Binding-site contacts:
Ligand atom C23 contacts residue VAL232 of chain 2.A at 3.9 Å (hydrophobic).
Ligand atom C1 contacts residue VAL373 of chain 2.A at 3.8 Å (hydrophobic).
Ligand atom C26 contacts residue LEU108 of chain 2.A at 4.0 Å (hydrophobic).
Ligand atom C6 contacts residue VAL373 of chain 2.A at 3.6 Å (hydrophobic).
Ligand atom C8 contacts residue GLY120 of chain 2.A at 3.9 Å.
Ligand atom C15 contacts residue PHE369 of chain 2.A at 3.9 Å (hydrophobic).
Ligand atom O1 contacts residue VAL124 of chain 2.A at 3.9 Å.
Ligand atom C6 contacts residue MET231 of chain 2.A at 3.5 Å (hydrophobic).
Ligand atom C5 contacts residue MET231 of chain 2.A at 3.4 Å (hydrophobic).
Ligand atom C3 contacts residue VAL124 of chain 2.A at 3.5 Å (hydrophobic).
Ligand atom C contacts residue ILE377 of chain 2.A at 3.9 Å (hydrophobic).
Ligand atom C13 contacts residue MET231 of chain 2.A at 3.9 Å (hydrophobic).
Ligand atom C13 contacts residue PHE369 of chain 2.A at 3.6 Å (hydrophobic).
Ligand atom N1 contacts residue VAL373 of chain 2.A at 3.4 Å.
Ligand atom O2 contacts residue LEU108 of chain 2.A at 3.8 Å.
Ligand atom N contacts residue PHE369 of chain 2.A at 2.8 Å (h-bond).
Ligand atom N1 contacts residue TYR127 of chain 2.A at 3.1 Å (h-bond).
Ligand atom O1 contacts residue GLY120 of chain 2.A at 3.7 Å.
Ligand atom N contacts residue LEU104 of chain 2.A at 4.0 Å.
Ligand atom C18 contacts residue SER116 of chain 2.A at 3.4 Å.
Ligand atom C14 contacts residue PHE369 of chain 2.A at 3.4 Å (hydrophobic).
Ligand atom C25 contacts residue LEU108 of chain 2.A at 3.7 Å (hydrophobic).
Ligand atom C15 contacts residue VAL373 of chain 2.A at 3.9 Å (hydrophobic).
Ligand atom N1 contacts residue ALA123 of chain 2.A at 3.7 Å.
Ligand atom C9 contacts residue GLY120 of chain 2.A at 4.0 Å.
Ligand atom C25 contacts residue MET231 of chain 2.A at 3.9 Å (hydrophobic).
Ligand atom C5 contacts residue VAL373 of chain 2.A at 3.8 Å (hydrophobic).
Ligand atom C23 contacts residue PHE235 of chain 2.A at 4.0 Å (hydrophobic).
Ligand atom C24 contacts residue MET231 of chain 2.A at 3.6 Å (hydrophobic).
Ligand atom C22 contacts residue PHE235 of chain 2.A at 3.6 Å (hydrophobic).
Ligand atom C12 contacts residue SER116 of chain 2.A at 4.0 Å.
Ligand atom N contacts residue VAL373 of chain 2.A at 3.7 Å.
Ligand atom O2 contacts residue PHE369 of chain 2.A at 3.1 Å.
Ligand atom C19 contacts residue SER116 of chain 2.A at 3.2 Å.
Ligand atom C16 contacts residue VAL373 of chain 2.A at 3.6 Å (hydrophobic).
Ligand atom C11 contacts residue SER116 of chain 2.A at 3.8 Å.
Ligand atom C14 contacts residue VAL373 of chain 2.A at 4.0 Å (hydrophobic).
Ligand atom C18 contacts residue GLY117 of chain 2.A at 3.5 Å.
Ligand atom C12 contacts residue LEU108 of chain 2.A at 3.8 Å (hydrophobic).
Ligand atom O2 contacts residue MET231 of chain 2.A at 3.9 Å.

This protein binds this small molecule.
Small molecule (SMILES): COc1ccc(C2C(C#N)=C(N)OC3=C2C(=O)C[C@@H](c2cccc4ccccc24)C3)cc1

Sequence of chain 2.A:
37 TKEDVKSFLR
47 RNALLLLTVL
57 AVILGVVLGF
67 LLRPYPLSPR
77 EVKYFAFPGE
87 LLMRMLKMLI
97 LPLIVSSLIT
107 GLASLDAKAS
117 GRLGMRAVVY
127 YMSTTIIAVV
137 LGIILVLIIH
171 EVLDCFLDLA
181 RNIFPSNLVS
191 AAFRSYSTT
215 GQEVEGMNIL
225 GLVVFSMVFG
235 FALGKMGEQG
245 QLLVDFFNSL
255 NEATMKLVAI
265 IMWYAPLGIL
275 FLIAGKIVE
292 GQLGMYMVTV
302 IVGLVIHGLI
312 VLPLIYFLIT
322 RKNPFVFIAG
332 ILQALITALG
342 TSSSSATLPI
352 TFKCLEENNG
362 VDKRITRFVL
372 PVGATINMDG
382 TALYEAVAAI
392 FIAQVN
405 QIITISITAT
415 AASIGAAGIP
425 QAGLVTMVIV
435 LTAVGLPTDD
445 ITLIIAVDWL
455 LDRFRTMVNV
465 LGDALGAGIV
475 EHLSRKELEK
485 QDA